Binding-site contacts:
Ligand atom O32 contacts residue CYS31 of chain 2.A at 3.7 Å.
Ligand atom O14 contacts residue TYR32 of chain 2.A at 3.7 Å.
Ligand atom O14 contacts residue CYS31 of chain 2.A at 3.7 Å.
Ligand atom C4 contacts residue TYR70 of chain 2.A at 3.6 Å (hydrophobic).
Ligand atom C15 contacts residue CYS31 of chain 2.A at 3.6 Å (hydrophobic).
Ligand atom C12 contacts residue CYS31 of chain 2.A at 3.7 Å (hydrophobic).
Ligand atom O14 contacts residue PRO33 of chain 2.A at 3.4 Å.
Ligand atom C25 contacts residue EDO1 of chain 2.P at 3.2 Å.
Ligand atom C25 contacts residue HIS144 of chain 2.A at 3.4 Å.
Ligand atom O13 contacts residue ARG51 of chain 2.A at 3.0 Å (salt-bridge).
Ligand atom N33 contacts residue SER118 of chain 2.A at 3.2 Å (h-bond).
Ligand atom C26 contacts residue ARG143 of chain 2.A at 3.7 Å.
Ligand atom C26 contacts residue PRO33 of chain 2.A at 3.5 Å (hydrophobic).
Ligand atom N33 contacts residue TYR130 of chain 2.A at 3.5 Å (h-bond).
Ligand atom O30 contacts residue SER118 of chain 2.A at 3.3 Å (h-bond).
Ligand atom N1 contacts residue TYR70 of chain 2.A at 3.6 Å.
Ligand atom O13 contacts residue CYS31 of chain 2.A at 3.5 Å (h-bond).
Ligand atom C2 contacts residue TYR70 of chain 2.A at 3.5 Å (hydrophobic).
Ligand atom C27 contacts residue PRO33 of chain 2.A at 3.6 Å (hydrophobic).
Ligand atom O32 contacts residue MET83 of chain 2.A at 3.2 Å (h-bond).
Ligand atom O21 contacts residue ARG143 of chain 2.A at 3.0 Å (salt-bridge).
Ligand atom O13 contacts residue GLY81 of chain 2.A at 3.2 Å.
Ligand atom C26 contacts residue PHE120 of chain 2.A at 3.6 Å (hydrophobic).
Ligand atom C15 contacts residue TYR30 of chain 2.A at 3.4 Å (hydrophobic).
Ligand atom S8 contacts residue PRO33 of chain 2.A at 3.8 Å.
Ligand atom O5 contacts residue TYR70 of chain 2.A at 3.6 Å.
Ligand atom O13 contacts residue ASN82 of chain 2.A at 3.0 Å (h-bond).
Ligand atom S24 contacts residue EDO1 of chain 2.P at 3.2 Å (h-bond).
Ligand atom O5 contacts residue ARG51 of chain 2.A at 3.6 Å (salt-bridge).
Ligand atom C12 contacts residue ARG51 of chain 2.A at 3.5 Å.
Ligand atom C17 contacts residue TYR70 of chain 2.A at 3.6 Å (hydrophobic).
Ligand atom C23 contacts residue ARG143 of chain 2.A at 3.7 Å.
Ligand atom O32 contacts residue ASN82 of chain 2.A at 3.4 Å (h-bond).
Ligand atom O16 contacts residue TYR70 of chain 2.A at 3.2 Å.
Ligand atom C27 contacts residue ARG143 of chain 2.A at 3.6 Å.
Ligand atom O14 contacts residue ARG51 of chain 2.A at 2.8 Å (salt-bridge).
Ligand atom O13 contacts residue TYR70 of chain 2.A at 3.6 Å.
Ligand atom O32 contacts residue GLY81 of chain 2.A at 3.6 Å.
Ligand atom C27 contacts residue PHE120 of chain 2.A at 3.7 Å (hydrophobic).
Ligand atom O30 contacts residue TYR30 of chain 2.A at 3.7 Å.

This protein binds this small molecule.
Small molecule (SMILES): CO[C@@]1(NC(=O)Cc2cccs2)C(=O)N2C(C(=O)O)=C(COC(N)=O)CS[C@@H]21

Sequence of chain 2.A:
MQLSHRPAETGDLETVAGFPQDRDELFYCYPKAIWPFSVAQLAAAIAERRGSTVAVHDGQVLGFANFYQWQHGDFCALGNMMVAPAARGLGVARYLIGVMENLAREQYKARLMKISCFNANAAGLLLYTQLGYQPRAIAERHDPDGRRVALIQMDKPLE